Sequence of chain 1.C:
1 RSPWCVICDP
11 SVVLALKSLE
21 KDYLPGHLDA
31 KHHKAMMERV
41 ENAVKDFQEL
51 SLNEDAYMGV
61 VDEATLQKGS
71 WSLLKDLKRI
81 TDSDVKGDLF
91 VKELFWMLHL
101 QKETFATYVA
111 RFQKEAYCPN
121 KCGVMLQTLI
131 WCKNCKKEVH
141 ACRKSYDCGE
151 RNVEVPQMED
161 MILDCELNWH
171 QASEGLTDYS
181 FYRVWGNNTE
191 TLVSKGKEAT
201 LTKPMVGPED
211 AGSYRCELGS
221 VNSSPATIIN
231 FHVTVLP

Binding-site contacts:
Ligand atom C8 contacts residue THR189 of chain 1.C at 3.6 Å.
Ligand atom O7 contacts residue ASN187 of chain 1.C at 4.1 Å.
Ligand atom O5 contacts residue TRP185 of chain 1.C at 4.5 Å.
Ligand atom C2 contacts residue THR189 of chain 1.C at 4.1 Å.
Ligand atom O5 contacts residue ASN187 of chain 1.C at 2.3 Å (h-bond).
Ligand atom N2 contacts residue THR189 of chain 1.C at 3.5 Å (h-bond).
Ligand atom C1 contacts residue ASN187 of chain 1.C at 1.4 Å.
Ligand atom C7 contacts residue THR189 of chain 1.C at 4.3 Å.
Ligand atom C4 contacts residue ASN187 of chain 1.C at 4.3 Å.
Ligand atom C1 contacts residue TRP185 of chain 1.C at 4.4 Å (hydrophobic).
Ligand atom C2 contacts residue ASN187 of chain 1.C at 2.7 Å.
Ligand atom C3 contacts residue ASN187 of chain 1.C at 3.9 Å.
Ligand atom C7 contacts residue ASN187 of chain 1.C at 3.9 Å.
Ligand atom C3 contacts residue THR189 of chain 1.C at 4.4 Å.
Ligand atom C1 contacts residue THR189 of chain 1.C at 3.8 Å.
Ligand atom C5 contacts residue ASN187 of chain 1.C at 3.7 Å.
Ligand atom N2 contacts residue ASN187 of chain 1.C at 3.2 Å (h-bond).
Ligand atom O6 contacts residue TRP185 of chain 1.C at 4.2 Å.

This protein binds this small molecule.
Small molecule (SMILES): CC(=O)N[C@@H]1[C@@H](O)[C@H](O)[C@@H](CO)O[C@H]1O